Sequence of chain 1.J:
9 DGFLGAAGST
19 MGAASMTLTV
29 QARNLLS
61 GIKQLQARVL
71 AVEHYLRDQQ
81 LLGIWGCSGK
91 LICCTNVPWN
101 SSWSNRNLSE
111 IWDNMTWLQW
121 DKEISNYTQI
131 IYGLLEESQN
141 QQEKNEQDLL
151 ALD

Binding-site contacts:
Ligand atom C7 contacts residue GLU110 of chain 1.J at 4.5 Å.
Ligand atom C1 contacts residue ASN107 of chain 1.J at 1.4 Å.
Ligand atom C7 contacts residue ASN107 of chain 1.J at 3.2 Å.
Ligand atom O7 contacts residue ASN107 of chain 1.J at 3.2 Å (h-bond).
Ligand atom C5 contacts residue ASN107 of chain 1.J at 3.7 Å.
Ligand atom C8 contacts residue GLU110 of chain 1.J at 3.1 Å.
Ligand atom C2 contacts residue ASN107 of chain 1.J at 2.4 Å.
Ligand atom C4 contacts residue ASN107 of chain 1.J at 4.2 Å.
Ligand atom O5 contacts residue ASN107 of chain 1.J at 2.4 Å (h-bond).
Ligand atom O7 contacts residue SER109 of chain 1.J at 4.4 Å.
Ligand atom C3 contacts residue ASN107 of chain 1.J at 3.8 Å.
Ligand atom N2 contacts residue ASN107 of chain 1.J at 2.8 Å (h-bond).
Ligand atom C8 contacts residue ASN107 of chain 1.J at 4.1 Å.

The protein below binds the small molecule below.
Small molecule (SMILES): CC(=O)N[C@@H]1[C@@H](O)[C@H](O)[C@@H](CO)O[C@H]1O